Binding-site contacts:
Ligand atom N2 contacts residue ASN203 of chain 1.B at 3.4 Å (h-bond).
Ligand atom O5 contacts residue ASN203 of chain 1.B at 2.2 Å (h-bond).
Ligand atom C8 contacts residue VAL204 of chain 1.B at 3.9 Å (hydrophobic).
Ligand atom C1 contacts residue ASN203 of chain 1.B at 1.4 Å.
Ligand atom C7 contacts residue ASN203 of chain 1.B at 4.5 Å.
Ligand atom C3 contacts residue ASN203 of chain 1.B at 3.9 Å.
Ligand atom C6 contacts residue ASN203 of chain 1.B at 4.5 Å.
Ligand atom C2 contacts residue ASN203 of chain 1.B at 2.8 Å.
Ligand atom C4 contacts residue ASN203 of chain 1.B at 4.3 Å.
Ligand atom C8 contacts residue ASN159 of chain 1.B at 4.3 Å.
Ligand atom O6 contacts residue ASN203 of chain 1.B at 4.2 Å.
Ligand atom C7 contacts residue VAL204 of chain 1.B at 4.1 Å (hydrophobic).
Ligand atom C5 contacts residue ASN203 of chain 1.B at 3.6 Å.
Ligand atom O7 contacts residue VAL204 of chain 1.B at 4.4 Å.

This small molecule binds to this protein.
Small molecule (SMILES): CC(=O)N[C@@H]1[C@@H](O)[C@H](O)[C@@H](CO)O[C@H]1O

Sequence of chain 1.B:
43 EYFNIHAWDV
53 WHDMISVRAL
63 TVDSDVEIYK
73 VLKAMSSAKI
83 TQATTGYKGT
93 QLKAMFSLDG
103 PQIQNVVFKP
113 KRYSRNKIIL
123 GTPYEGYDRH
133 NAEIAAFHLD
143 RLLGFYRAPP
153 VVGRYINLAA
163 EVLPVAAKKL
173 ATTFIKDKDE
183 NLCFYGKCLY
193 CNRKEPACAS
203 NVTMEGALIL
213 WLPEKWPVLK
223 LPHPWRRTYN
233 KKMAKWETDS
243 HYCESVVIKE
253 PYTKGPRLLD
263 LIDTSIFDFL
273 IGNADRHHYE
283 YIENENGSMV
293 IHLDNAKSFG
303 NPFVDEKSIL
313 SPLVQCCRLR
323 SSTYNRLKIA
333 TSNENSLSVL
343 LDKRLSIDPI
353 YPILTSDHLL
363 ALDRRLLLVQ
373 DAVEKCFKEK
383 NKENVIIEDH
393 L